Binding-site contacts:
Ligand atom O7 contacts residue ASN3 of chain 1.B at 4.1 Å.
Ligand atom C5 contacts residue ASP283 of chain 1.B at 4.1 Å.
Ligand atom C1 contacts residue SER282 of chain 1.B at 4.3 Å.
Ligand atom O6 contacts residue SER282 of chain 1.B at 3.4 Å (h-bond).
Ligand atom O6 contacts residue GLU198 of chain 2.A at 4.0 Å.
Ligand atom C2 contacts residue ASN3 of chain 1.B at 2.4 Å.
Ligand atom C5 contacts residue ASN3 of chain 1.B at 3.6 Å.
Ligand atom C1 contacts residue GLY281 of chain 1.B at 3.7 Å.
Ligand atom C1 contacts residue ASN3 of chain 1.B at 1.4 Å.
Ligand atom C8 contacts residue GLY281 of chain 1.B at 4.1 Å.
Ligand atom O7 contacts residue GLY281 of chain 1.B at 4.2 Å.
Ligand atom C7 contacts residue ASN3 of chain 1.B at 3.2 Å.
Ligand atom C4 contacts residue ASN3 of chain 1.B at 4.2 Å.
Ligand atom N2 contacts residue GLY281 of chain 1.B at 4.4 Å.
Ligand atom O6 contacts residue ASP283 of chain 1.B at 2.9 Å (salt-bridge).
Ligand atom O5 contacts residue ASN3 of chain 1.B at 2.3 Å (h-bond).
Ligand atom C3 contacts residue ASN3 of chain 1.B at 3.8 Å.
Ligand atom N2 contacts residue ASN3 of chain 1.B at 2.9 Å (h-bond).
Ligand atom C1 contacts residue ASP283 of chain 1.B at 4.4 Å.
Ligand atom C7 contacts residue GLY281 of chain 1.B at 4.0 Å.
Ligand atom C2 contacts residue GLY281 of chain 1.B at 3.9 Å.
Ligand atom O5 contacts residue ASP283 of chain 1.B at 3.4 Å (salt-bridge).
Ligand atom C6 contacts residue ASP283 of chain 1.B at 3.4 Å.
Ligand atom O5 contacts residue SER282 of chain 1.B at 3.6 Å.
Ligand atom C8 contacts residue ASN3 of chain 1.B at 3.2 Å.
Ligand atom C8 contacts residue ACE1 of chain 1.B at 4.3 Å.
Ligand atom C8 contacts residue MET2 of chain 1.B at 3.8 Å (hydrophobic).
Ligand atom O5 contacts residue GLY281 of chain 1.B at 3.9 Å.

A protein and the small-molecule ligand that binds it are described below.
Small molecule (SMILES): CC(=O)N[C@H]1[C@H](O[C@H]2[C@H](O)[C@@H](NC(C)=O)CO[C@@H]2CO)O[C@H](CO)[C@@H](O)[C@@H]1O

Sequence of chain 2.A:
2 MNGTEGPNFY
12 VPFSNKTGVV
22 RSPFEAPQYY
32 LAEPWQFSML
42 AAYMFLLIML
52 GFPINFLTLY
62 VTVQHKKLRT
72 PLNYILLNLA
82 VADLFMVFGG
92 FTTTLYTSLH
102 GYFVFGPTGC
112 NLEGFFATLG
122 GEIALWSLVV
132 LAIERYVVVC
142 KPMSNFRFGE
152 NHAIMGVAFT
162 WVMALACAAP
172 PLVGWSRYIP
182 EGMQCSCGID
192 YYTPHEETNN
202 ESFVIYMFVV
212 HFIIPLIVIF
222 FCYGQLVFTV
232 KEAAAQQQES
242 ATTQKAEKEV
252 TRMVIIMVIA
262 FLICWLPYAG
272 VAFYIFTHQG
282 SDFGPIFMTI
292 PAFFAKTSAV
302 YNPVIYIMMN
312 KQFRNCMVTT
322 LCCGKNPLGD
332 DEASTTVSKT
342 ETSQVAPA

Sequence of chain 1.B:
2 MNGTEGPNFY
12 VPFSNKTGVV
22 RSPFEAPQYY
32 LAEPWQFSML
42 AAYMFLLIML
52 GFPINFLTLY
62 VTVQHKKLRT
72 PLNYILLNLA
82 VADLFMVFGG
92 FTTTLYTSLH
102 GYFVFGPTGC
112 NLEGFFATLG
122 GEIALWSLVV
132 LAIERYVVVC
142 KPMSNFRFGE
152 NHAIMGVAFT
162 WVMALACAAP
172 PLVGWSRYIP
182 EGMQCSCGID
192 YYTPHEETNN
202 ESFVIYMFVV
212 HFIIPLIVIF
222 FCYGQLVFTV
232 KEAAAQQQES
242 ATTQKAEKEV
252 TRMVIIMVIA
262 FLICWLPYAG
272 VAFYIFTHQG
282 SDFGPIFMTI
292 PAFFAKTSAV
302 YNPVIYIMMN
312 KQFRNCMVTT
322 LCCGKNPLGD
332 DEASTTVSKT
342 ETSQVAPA